Sequence of chain 1.C:
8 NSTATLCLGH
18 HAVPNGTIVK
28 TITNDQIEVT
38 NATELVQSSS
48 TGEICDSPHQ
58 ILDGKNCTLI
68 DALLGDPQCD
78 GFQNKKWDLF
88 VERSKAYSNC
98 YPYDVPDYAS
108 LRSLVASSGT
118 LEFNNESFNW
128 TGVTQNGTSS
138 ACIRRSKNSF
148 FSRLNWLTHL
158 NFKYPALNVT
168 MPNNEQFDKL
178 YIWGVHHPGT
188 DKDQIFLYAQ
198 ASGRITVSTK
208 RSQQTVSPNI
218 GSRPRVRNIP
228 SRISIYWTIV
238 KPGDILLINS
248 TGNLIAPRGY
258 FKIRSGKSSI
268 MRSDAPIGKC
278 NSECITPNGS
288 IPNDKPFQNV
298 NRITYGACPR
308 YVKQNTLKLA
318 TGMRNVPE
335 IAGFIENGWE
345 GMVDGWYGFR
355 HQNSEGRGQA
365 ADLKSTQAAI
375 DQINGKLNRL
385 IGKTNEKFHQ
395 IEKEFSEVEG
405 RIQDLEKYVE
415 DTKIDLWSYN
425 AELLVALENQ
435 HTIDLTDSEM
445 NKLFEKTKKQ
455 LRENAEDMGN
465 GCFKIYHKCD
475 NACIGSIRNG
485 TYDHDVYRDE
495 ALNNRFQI

Sequence of chain 1.E:
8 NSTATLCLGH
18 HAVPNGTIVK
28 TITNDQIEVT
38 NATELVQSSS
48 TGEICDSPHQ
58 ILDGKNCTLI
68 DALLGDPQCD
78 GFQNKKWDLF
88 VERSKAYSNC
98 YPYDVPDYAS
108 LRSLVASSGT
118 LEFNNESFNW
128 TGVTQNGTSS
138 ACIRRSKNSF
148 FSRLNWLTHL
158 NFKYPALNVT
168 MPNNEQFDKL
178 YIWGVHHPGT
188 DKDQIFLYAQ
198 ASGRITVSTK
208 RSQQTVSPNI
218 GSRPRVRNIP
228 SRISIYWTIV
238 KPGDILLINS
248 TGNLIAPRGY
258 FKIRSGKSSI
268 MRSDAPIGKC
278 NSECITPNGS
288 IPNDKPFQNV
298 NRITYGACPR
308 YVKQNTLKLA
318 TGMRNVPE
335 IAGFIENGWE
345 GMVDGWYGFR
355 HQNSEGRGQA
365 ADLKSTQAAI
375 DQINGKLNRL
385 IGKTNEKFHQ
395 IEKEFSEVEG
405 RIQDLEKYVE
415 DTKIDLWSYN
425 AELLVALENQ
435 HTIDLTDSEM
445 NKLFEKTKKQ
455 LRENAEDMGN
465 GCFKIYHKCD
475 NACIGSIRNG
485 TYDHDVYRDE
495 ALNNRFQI

The small molecule below binds the protein below.
Small molecule (SMILES): CC(=O)N[C@H]1[C@H](O[C@H]2[C@H](O)[C@@H](NC(C)=O)CO[C@@H]2CO)O[C@H](CO)[C@@H](O)[C@@H]1O

Binding-site contacts:
Ligand atom C5 contacts residue ARG222 of chain 1.C at 4.1 Å.
Ligand atom C4 contacts residue ASN165 of chain 1.E at 4.2 Å.
Ligand atom C8 contacts residue NAG1 of chain 1.Z at 3.6 Å.
Ligand atom C2 contacts residue ARG222 of chain 1.C at 4.0 Å.
Ligand atom O7 contacts residue ASN165 of chain 1.E at 3.3 Å (h-bond).
Ligand atom O7 contacts residue ARG222 of chain 1.C at 3.1 Å (salt-bridge).
Ligand atom C7 contacts residue ASN165 of chain 1.E at 3.3 Å.
Ligand atom C6 contacts residue ARG222 of chain 1.C at 3.6 Å.
Ligand atom C2 contacts residue ASN165 of chain 1.E at 2.4 Å.
Ligand atom O6 contacts residue THR167 of chain 1.E at 2.2 Å (h-bond).
Ligand atom C7 contacts residue ARG222 of chain 1.C at 3.9 Å.
Ligand atom O6 contacts residue ARG222 of chain 1.C at 3.9 Å.
Ligand atom C5 contacts residue THR167 of chain 1.E at 3.7 Å.
Ligand atom C1 contacts residue ARG222 of chain 1.C at 4.4 Å.
Ligand atom O3 contacts residue SER219 of chain 1.C at 4.1 Å.
Ligand atom C7 contacts residue NAG1 of chain 1.Z at 4.4 Å.
Ligand atom C8 contacts residue ARG222 of chain 1.C at 4.3 Å.
Ligand atom C8 contacts residue ASN165 of chain 1.E at 4.4 Å.
Ligand atom O4 contacts residue ARG222 of chain 1.C at 4.2 Å.
Ligand atom C7 contacts residue PRO221 of chain 1.C at 4.3 Å (hydrophobic).
Ligand atom O7 contacts residue PRO221 of chain 1.C at 3.7 Å.
Ligand atom O5 contacts residue THR167 of chain 1.E at 3.4 Å (h-bond).
Ligand atom C1 contacts residue SER219 of chain 1.C at 3.9 Å.
Ligand atom C8 contacts residue PRO221 of chain 1.C at 4.1 Å (hydrophobic).
Ligand atom C6 contacts residue THR167 of chain 1.E at 2.9 Å.
Ligand atom O5 contacts residue ARG222 of chain 1.C at 3.9 Å.
Ligand atom C2 contacts residue SER219 of chain 1.C at 3.8 Å.
Ligand atom O5 contacts residue ASN165 of chain 1.E at 2.4 Å (h-bond).
Ligand atom C4 contacts residue ARG222 of chain 1.C at 3.7 Å.
Ligand atom C5 contacts residue LEU244 of chain 1.E at 3.9 Å (hydrophobic).
Ligand atom C1 contacts residue ASN165 of chain 1.E at 1.4 Å.
Ligand atom N2 contacts residue SER219 of chain 1.C at 3.5 Å (h-bond).
Ligand atom O7 contacts residue ARG220 of chain 1.C at 4.0 Å.
Ligand atom C1 contacts residue LEU244 of chain 1.E at 4.2 Å (hydrophobic).
Ligand atom N2 contacts residue ASN165 of chain 1.E at 2.9 Å (h-bond).
Ligand atom C5 contacts residue ASN165 of chain 1.E at 3.7 Å.
Ligand atom O5 contacts residue LEU244 of chain 1.E at 4.1 Å.
Ligand atom C8 contacts residue ILE242 of chain 1.E at 4.4 Å (hydrophobic).
Ligand atom C3 contacts residue SER219 of chain 1.C at 3.4 Å.
Ligand atom C3 contacts residue ASN165 of chain 1.E at 3.8 Å.